The protein below binds the small molecule below.
Small molecule (SMILES): CC(=O)N[C@@H]1[C@@H](O)[C@H](O)[C@@H](CO)O[C@H]1O

Sequence of chain 1.C:
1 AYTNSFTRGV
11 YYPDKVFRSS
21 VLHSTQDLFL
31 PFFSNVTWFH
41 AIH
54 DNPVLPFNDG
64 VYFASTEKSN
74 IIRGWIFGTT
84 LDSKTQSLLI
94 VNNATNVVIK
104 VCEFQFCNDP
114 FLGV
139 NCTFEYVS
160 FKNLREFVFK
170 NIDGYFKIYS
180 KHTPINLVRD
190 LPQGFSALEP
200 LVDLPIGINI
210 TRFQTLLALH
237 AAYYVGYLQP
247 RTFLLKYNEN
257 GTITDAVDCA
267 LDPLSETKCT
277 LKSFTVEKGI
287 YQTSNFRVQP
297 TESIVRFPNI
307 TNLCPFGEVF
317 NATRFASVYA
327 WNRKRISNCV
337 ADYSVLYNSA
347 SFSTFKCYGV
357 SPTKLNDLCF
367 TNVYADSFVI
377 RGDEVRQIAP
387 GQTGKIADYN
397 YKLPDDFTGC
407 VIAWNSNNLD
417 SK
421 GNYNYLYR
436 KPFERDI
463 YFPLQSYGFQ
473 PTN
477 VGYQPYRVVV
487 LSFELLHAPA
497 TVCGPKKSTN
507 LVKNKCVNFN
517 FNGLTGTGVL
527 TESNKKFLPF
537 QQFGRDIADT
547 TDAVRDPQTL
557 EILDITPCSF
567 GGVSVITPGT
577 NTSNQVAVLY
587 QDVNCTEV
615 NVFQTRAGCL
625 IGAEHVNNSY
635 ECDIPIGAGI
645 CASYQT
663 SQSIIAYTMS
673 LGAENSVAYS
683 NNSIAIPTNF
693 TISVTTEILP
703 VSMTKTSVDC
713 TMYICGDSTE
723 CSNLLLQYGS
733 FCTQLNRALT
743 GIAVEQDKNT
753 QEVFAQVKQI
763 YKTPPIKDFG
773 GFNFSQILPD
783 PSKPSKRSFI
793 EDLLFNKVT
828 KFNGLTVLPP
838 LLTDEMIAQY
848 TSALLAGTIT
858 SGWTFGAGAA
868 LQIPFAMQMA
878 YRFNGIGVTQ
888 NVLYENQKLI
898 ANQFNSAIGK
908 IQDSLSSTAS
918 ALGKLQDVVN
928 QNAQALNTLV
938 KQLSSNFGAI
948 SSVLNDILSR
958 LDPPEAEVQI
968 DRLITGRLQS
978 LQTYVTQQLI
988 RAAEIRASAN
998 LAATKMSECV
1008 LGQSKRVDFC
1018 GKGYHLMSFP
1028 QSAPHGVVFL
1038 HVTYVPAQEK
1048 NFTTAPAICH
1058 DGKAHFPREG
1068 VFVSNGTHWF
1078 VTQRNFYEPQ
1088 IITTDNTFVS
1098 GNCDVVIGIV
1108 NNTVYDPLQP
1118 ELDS

Binding-site contacts:
Ligand atom C4 contacts residue ASN96 of chain 1.C at 4.3 Å.
Ligand atom O5 contacts residue ASN96 of chain 1.C at 2.5 Å (h-bond).
Ligand atom C8 contacts residue ASN99 of chain 1.C at 4.2 Å.
Ligand atom C7 contacts residue ASN99 of chain 1.C at 4.0 Å.
Ligand atom N2 contacts residue ASN96 of chain 1.C at 2.8 Å (h-bond).
Ligand atom C3 contacts residue ASN96 of chain 1.C at 3.8 Å.
Ligand atom O6 contacts residue VAL101 of chain 1.C at 4.0 Å.
Ligand atom C1 contacts residue VAL101 of chain 1.C at 4.5 Å (hydrophobic).
Ligand atom O7 contacts residue ASN99 of chain 1.C at 3.6 Å (h-bond).
Ligand atom C8 contacts residue ALA97 of chain 1.C at 3.9 Å (hydrophobic).
Ligand atom C8 contacts residue ASN96 of chain 1.C at 3.5 Å.
Ligand atom O5 contacts residue VAL101 of chain 1.C at 4.5 Å.
Ligand atom O6 contacts residue LYS103 of chain 1.C at 3.6 Å.
Ligand atom C1 contacts residue ASN96 of chain 1.C at 1.5 Å.
Ligand atom C5 contacts residue ASN96 of chain 1.C at 3.8 Å.
Ligand atom C2 contacts residue ASN96 of chain 1.C at 2.5 Å.
Ligand atom C7 contacts residue ASN96 of chain 1.C at 4.0 Å.